Binding-site contacts:
Ligand atom C01 contacts residue SER226 of chain 1.A at 4.1 Å.
Ligand atom C11 contacts residue ASP246 of chain 1.A at 3.5 Å.
Ligand atom C02 contacts residue VAL51 of chain 1.A at 4.3 Å (hydrophobic).
Ligand atom O14 contacts residue VAL51 of chain 1.A at 3.2 Å (h-bond).
Ligand atom C10 contacts residue TYR224 of chain 1.A at 4.2 Å (hydrophobic).
Ligand atom C04 contacts residue GLN52 of chain 1.A at 4.3 Å.
Ligand atom N03 contacts residue CYS55 of chain 1.A at 3.8 Å.
Ligand atom C12 contacts residue THR247 of chain 1.A at 3.8 Å.
Ligand atom C05 contacts residue GLN52 of chain 1.A at 4.4 Å.
Ligand atom N03 contacts residue TYR224 of chain 1.A at 3.5 Å (h-bond).
Ligand atom C04 contacts residue VAL51 of chain 1.A at 4.2 Å (hydrophobic).
Ligand atom C04 contacts residue ASP246 of chain 1.A at 4.2 Å.
Ligand atom C01 contacts residue TYR224 of chain 1.A at 4.4 Å (hydrophobic).
Ligand atom C11 contacts residue VAL51 of chain 1.A at 3.6 Å (hydrophobic).
Ligand atom C01 contacts residue GLN280 of chain 1.A at 4.0 Å.
Ligand atom C02 contacts residue TYR224 of chain 1.A at 3.5 Å (hydrophobic).
Ligand atom C12 contacts residue ASP246 of chain 1.A at 3.0 Å.
Ligand atom C13 contacts residue ASP246 of chain 1.A at 3.0 Å.
Ligand atom C10 contacts residue ASP246 of chain 1.A at 3.5 Å.
Ligand atom C13 contacts residue TYR224 of chain 1.A at 2.9 Å (hydrophobic).
Ligand atom O14 contacts residue CYS55 of chain 1.A at 2.6 Å (h-bond).
Ligand atom C11 contacts residue THR247 of chain 1.A at 4.1 Å.
Ligand atom C11 contacts residue TYR224 of chain 1.A at 4.4 Å (hydrophobic).
Ligand atom C13 contacts residue VAL51 of chain 1.A at 4.5 Å (hydrophobic).
Ligand atom C07 contacts residue ASP246 of chain 1.A at 4.0 Å.
Ligand atom O14 contacts residue GLN52 of chain 1.A at 4.0 Å.
Ligand atom C04 contacts residue TYR224 of chain 1.A at 3.4 Å (hydrophobic).
Ligand atom C06 contacts residue GLN52 of chain 1.A at 3.3 Å.
Ligand atom C01 contacts residue CYS55 of chain 1.A at 1.8 Å (hydrophobic).
Ligand atom C02 contacts residue CYS55 of chain 1.A at 2.5 Å (hydrophobic).
Ligand atom O14 contacts residue LEU54 of chain 1.A at 4.3 Å.
Ligand atom O14 contacts residue TYR224 of chain 1.A at 3.3 Å (h-bond).
Ligand atom N03 contacts residue ASP246 of chain 1.A at 4.2 Å.

Sequence of chain 1.A:
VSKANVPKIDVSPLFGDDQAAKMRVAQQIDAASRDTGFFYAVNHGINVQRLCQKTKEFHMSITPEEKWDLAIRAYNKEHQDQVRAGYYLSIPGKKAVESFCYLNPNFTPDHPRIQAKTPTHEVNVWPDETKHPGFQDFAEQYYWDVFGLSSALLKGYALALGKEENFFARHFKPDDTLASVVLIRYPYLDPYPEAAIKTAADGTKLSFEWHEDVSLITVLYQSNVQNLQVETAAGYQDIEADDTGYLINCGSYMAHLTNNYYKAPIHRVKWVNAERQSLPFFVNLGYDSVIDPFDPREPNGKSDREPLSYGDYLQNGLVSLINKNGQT

The small molecule below binds the protein below.
Small molecule (SMILES): CC(=O)N[C@@H]1CC(C)(C)N(O)C1(C)C